Sequence of chain 2.F:
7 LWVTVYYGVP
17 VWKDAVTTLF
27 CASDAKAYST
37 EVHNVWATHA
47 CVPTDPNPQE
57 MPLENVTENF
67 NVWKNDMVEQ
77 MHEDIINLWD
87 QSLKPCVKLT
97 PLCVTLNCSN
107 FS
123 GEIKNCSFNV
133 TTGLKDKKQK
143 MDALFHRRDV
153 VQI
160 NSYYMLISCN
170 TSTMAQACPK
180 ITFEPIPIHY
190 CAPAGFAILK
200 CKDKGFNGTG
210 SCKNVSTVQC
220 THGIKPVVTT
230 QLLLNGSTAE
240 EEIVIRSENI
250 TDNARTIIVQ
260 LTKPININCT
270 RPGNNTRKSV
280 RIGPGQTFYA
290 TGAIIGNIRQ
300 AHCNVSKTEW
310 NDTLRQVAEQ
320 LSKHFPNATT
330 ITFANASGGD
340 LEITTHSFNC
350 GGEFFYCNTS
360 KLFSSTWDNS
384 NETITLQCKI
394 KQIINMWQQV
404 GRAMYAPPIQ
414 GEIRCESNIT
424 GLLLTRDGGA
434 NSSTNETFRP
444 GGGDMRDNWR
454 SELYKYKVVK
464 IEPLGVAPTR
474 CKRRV

Binding-site contacts:
Ligand atom O5 contacts residue ASN169 of chain 1.F at 2.4 Å (h-bond).
Ligand atom C2 contacts residue ASN169 of chain 1.F at 2.5 Å.
Ligand atom N2 contacts residue THR170 of chain 1.F at 3.3 Å.
Ligand atom C7 contacts residue THR170 of chain 1.F at 4.2 Å.
Ligand atom O7 contacts residue ARG280 of chain 2.F at 2.6 Å (salt-bridge).
Ligand atom O7 contacts residue ASN169 of chain 1.F at 4.4 Å.
Ligand atom C2 contacts residue ARG280 of chain 2.F at 3.6 Å.
Ligand atom C7 contacts residue ARG280 of chain 2.F at 3.2 Å.
Ligand atom C5 contacts residue ILE166 of chain 1.F at 4.5 Å (hydrophobic).
Ligand atom N2 contacts residue ASN169 of chain 1.F at 2.9 Å (h-bond).
Ligand atom C2 contacts residue THR170 of chain 1.F at 4.0 Å.
Ligand atom C1 contacts residue ASN169 of chain 1.F at 1.4 Å.
Ligand atom C4 contacts residue ASN169 of chain 1.F at 4.2 Å.
Ligand atom C7 contacts residue ASN169 of chain 1.F at 3.9 Å.
Ligand atom N2 contacts residue ARG280 of chain 2.F at 3.5 Å (salt-bridge).
Ligand atom C3 contacts residue ASN169 of chain 1.F at 3.8 Å.
Ligand atom C8 contacts residue ARG280 of chain 2.F at 3.6 Å.
Ligand atom C5 contacts residue ASN169 of chain 1.F at 3.7 Å.
Ligand atom C1 contacts residue THR170 of chain 1.F at 3.8 Å.
Ligand atom C1 contacts residue ARG280 of chain 2.F at 3.9 Å.
Ligand atom C8 contacts residue THR170 of chain 1.F at 4.1 Å.
Ligand atom C8 contacts residue ASN169 of chain 1.F at 4.3 Å.

Sequence of chain 1.F:
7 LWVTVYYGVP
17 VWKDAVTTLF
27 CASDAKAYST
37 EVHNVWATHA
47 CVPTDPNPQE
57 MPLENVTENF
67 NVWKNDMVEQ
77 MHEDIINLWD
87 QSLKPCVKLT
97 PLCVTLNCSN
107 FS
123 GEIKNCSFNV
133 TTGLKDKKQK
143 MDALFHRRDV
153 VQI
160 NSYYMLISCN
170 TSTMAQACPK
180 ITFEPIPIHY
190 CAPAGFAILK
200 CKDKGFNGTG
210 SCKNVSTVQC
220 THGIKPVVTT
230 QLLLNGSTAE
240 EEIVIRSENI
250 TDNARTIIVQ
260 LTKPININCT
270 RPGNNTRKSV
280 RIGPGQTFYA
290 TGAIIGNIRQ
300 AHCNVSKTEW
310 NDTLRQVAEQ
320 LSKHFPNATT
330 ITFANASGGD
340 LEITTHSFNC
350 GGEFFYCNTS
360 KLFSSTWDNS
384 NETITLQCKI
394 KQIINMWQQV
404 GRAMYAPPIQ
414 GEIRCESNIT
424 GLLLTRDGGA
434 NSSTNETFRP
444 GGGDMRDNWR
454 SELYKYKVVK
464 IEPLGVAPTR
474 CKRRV

This small molecule binds to this protein.
Small molecule (SMILES): CC(=O)N[C@@H]1[C@@H](O)[C@H](O)[C@@H](CO)O[C@H]1O